Binding-site contacts:
Ligand atom O3' contacts residue ARG260 of chain 1.E at 3.0 Å (salt-bridge).
Ligand atom C5' contacts residue LEU163 of chain 1.F at 3.5 Å (hydrophobic).
Ligand atom O2A contacts residue PHE265 of chain 1.F at 3.0 Å.
Ligand atom O2 contacts residue LYS267 of chain 1.F at 3.6 Å.
Ligand atom O6' contacts residue LYS220 of chain 1.F at 2.7 Å (salt-bridge).
Ligand atom C6' contacts residue CYS276 of chain 1.F at 3.6 Å (hydrophobic).
Ligand atom O2 contacts residue SER269 of chain 1.F at 2.5 Å (h-bond).
Ligand atom C4' contacts residue LEU163 of chain 1.F at 3.2 Å (hydrophobic).
Ligand atom O2 contacts residue ILE231 of chain 1.F at 3.5 Å.
Ligand atom O3A contacts residue PHE338 of chain 1.F at 3.6 Å.
Ligand atom O3' contacts residue PHE162 of chain 1.F at 2.8 Å (h-bond).
Ligand atom C3' contacts residue PHE162 of chain 1.F at 3.5 Å (hydrophobic).
Ligand atom O2C contacts residue ARG442 of chain 1.F at 2.6 Å (salt-bridge).
Ligand atom O3C contacts residue PHE338 of chain 1.F at 2.6 Å (h-bond).
Ligand atom O4 contacts residue PHE265 of chain 1.F at 3.3 Å.
Ligand atom O4C contacts residue ILE231 of chain 1.F at 3.3 Å.
Ligand atom O4' contacts residue LYS220 of chain 1.F at 3.0 Å (salt-bridge).
Ligand atom C6' contacts residue NAI1 of chain 1.P at 3.4 Å.
Ligand atom C3' contacts residue LEU163 of chain 1.F at 3.2 Å (hydrophobic).
Ligand atom N3 contacts residue LYS267 of chain 1.F at 2.8 Å (salt-bridge).
Ligand atom O6' contacts residue ASN224 of chain 1.F at 2.6 Å (h-bond).
Ligand atom O2B contacts residue GLU165 of chain 1.F at 2.8 Å (salt-bridge).
Ligand atom C3C contacts residue PHE338 of chain 1.F at 3.5 Å (hydrophobic).
Ligand atom O2B contacts residue PHE338 of chain 1.F at 3.6 Å.
Ligand atom O4' contacts residue LEU163 of chain 1.F at 2.5 Å (h-bond).
Ligand atom O4 contacts residue LYS267 of chain 1.F at 3.0 Å (salt-bridge).
Ligand atom O4' contacts residue GLU161 of chain 1.F at 3.6 Å (salt-bridge).
Ligand atom O4' contacts residue PHE162 of chain 1.F at 3.1 Å.
Ligand atom O4 contacts residue LEU266 of chain 1.F at 3.5 Å (h-bond).
Ligand atom N1 contacts residue ILE231 of chain 1.F at 3.5 Å.
Ligand atom O1A contacts residue LYS339 of chain 1.F at 2.8 Å (salt-bridge).
Ligand atom O2 contacts residue ARG442 of chain 1.F at 3.6 Å (salt-bridge).
Ligand atom C1' contacts residue PHE277 of chain 1.F at 3.6 Å (hydrophobic).
Ligand atom C6 contacts residue ILE231 of chain 1.F at 3.5 Å (hydrophobic).
Ligand atom O2C contacts residue PHE338 of chain 1.F at 3.3 Å (h-bond).
Ligand atom C4' contacts residue LYS220 of chain 1.F at 3.3 Å.
Ligand atom O3C contacts residue GLY273 of chain 1.F at 2.9 Å (h-bond).
Ligand atom O2' contacts residue ARG260 of chain 1.E at 3.0 Å (salt-bridge).
Ligand atom O4C contacts residue PHE272 of chain 1.F at 3.3 Å.
Ligand atom O6' contacts residue CYS276 of chain 1.F at 3.5 Å.

The small molecule below binds the protein below.
Small molecule (SMILES): O=c1ccn([C@@H]2O[C@H](CO[P](=O)(O)O[P](=O)(O)O[C@H]3O[C@H](CO)[C@@H](O)[C@H](O)[C@H]3O)[C@@H](O)[C@H]2O)c(=O)[nH]1

Sequence of chain 1.E:
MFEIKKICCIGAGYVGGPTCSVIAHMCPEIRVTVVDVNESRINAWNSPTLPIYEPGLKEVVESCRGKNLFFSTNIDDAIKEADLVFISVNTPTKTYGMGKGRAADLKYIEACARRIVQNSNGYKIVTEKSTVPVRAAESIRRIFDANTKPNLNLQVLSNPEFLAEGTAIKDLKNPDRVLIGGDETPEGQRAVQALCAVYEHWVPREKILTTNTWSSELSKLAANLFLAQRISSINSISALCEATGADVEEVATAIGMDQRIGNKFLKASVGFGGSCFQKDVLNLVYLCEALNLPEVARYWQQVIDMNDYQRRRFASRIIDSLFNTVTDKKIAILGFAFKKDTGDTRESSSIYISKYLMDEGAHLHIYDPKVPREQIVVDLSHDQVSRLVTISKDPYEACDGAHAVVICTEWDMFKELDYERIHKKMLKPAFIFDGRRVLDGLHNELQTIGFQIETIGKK

Sequence of chain 1.F:
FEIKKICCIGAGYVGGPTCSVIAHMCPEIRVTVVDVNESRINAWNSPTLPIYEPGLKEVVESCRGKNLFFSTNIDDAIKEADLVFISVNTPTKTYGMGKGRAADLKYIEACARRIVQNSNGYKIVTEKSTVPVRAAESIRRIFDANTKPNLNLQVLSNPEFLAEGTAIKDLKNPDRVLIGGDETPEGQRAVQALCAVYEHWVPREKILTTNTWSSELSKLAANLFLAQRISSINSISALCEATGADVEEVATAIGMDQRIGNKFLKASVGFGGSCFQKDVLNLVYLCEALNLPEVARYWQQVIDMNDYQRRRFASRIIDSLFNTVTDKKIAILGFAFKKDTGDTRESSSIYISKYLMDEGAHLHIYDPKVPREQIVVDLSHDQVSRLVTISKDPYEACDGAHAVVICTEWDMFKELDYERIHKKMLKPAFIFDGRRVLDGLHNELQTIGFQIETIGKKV